Binding-site contacts:
Ligand atom O6 contacts residue GLN408 of chain 1.A at 2.9 Å (h-bond).
Ligand atom O6 contacts residue ILE407 of chain 1.A at 3.3 Å.
Ligand atom N2 contacts residue SER415 of chain 1.A at 3.8 Å.
Ligand atom C8 contacts residue LEU231 of chain 1.A at 3.8 Å (hydrophobic).
Ligand atom O6 contacts residue GLY348 of chain 1.A at 3.5 Å (h-bond).
Ligand atom C4 contacts residue ASN232 of chain 1.A at 4.2 Å.
Ligand atom C5 contacts residue VAL414 of chain 1.A at 3.4 Å (hydrophobic).
Ligand atom C6 contacts residue ILE407 of chain 1.A at 4.2 Å (hydrophobic).
Ligand atom C6 contacts residue GLN408 of chain 1.A at 3.6 Å.
Ligand atom C7 contacts residue ASN232 of chain 1.A at 3.8 Å.
Ligand atom C5 contacts residue ASN232 of chain 1.A at 3.6 Å.
Ligand atom C1 contacts residue SER415 of chain 1.A at 3.9 Å.
Ligand atom C5 contacts residue NAG1 of chain 1.SA at 3.6 Å.
Ligand atom C8 contacts residue ASN346 of chain 1.A at 3.7 Å.
Ligand atom C2 contacts residue SER415 of chain 1.A at 4.3 Å.
Ligand atom C1 contacts residue ASN232 of chain 1.A at 1.4 Å.
Ligand atom C6 contacts residue NAG1 of chain 1.SA at 3.8 Å.
Ligand atom O7 contacts residue VAL414 of chain 1.A at 3.8 Å.
Ligand atom C1 contacts residue NAG1 of chain 1.SA at 3.7 Å.
Ligand atom O5 contacts residue ASN232 of chain 1.A at 2.4 Å (h-bond).
Ligand atom C1 contacts residue VAL414 of chain 1.A at 4.0 Å (hydrophobic).
Ligand atom O7 contacts residue ASN346 of chain 1.A at 4.0 Å.
Ligand atom O5 contacts residue NAG1 of chain 1.SA at 3.2 Å.
Ligand atom O3 contacts residue CYS347 of chain 1.A at 4.2 Å.
Ligand atom C8 contacts residue VAL414 of chain 1.A at 3.9 Å (hydrophobic).
Ligand atom N2 contacts residue ASN232 of chain 1.A at 2.8 Å (h-bond).
Ligand atom C3 contacts residue ASN232 of chain 1.A at 3.6 Å.
Ligand atom C3 contacts residue VAL414 of chain 1.A at 3.6 Å (hydrophobic).
Ligand atom C6 contacts residue SER179 of chain 1.A at 4.2 Å.
Ligand atom C4 contacts residue VAL414 of chain 1.A at 3.8 Å (hydrophobic).
Ligand atom C7 contacts residue ASN346 of chain 1.A at 4.2 Å.
Ligand atom O7 contacts residue ASN232 of chain 1.A at 4.2 Å.
Ligand atom C2 contacts residue ASN232 of chain 1.A at 2.4 Å.
Ligand atom O7 contacts residue PRO182 of chain 1.A at 4.0 Å.
Ligand atom O4 contacts residue VAL414 of chain 1.A at 3.7 Å.
Ligand atom C8 contacts residue VAL224 of chain 1.A at 4.1 Å (hydrophobic).
Ligand atom O5 contacts residue VAL414 of chain 1.A at 4.2 Å.
Ligand atom O7 contacts residue ARG412 of chain 1.A at 4.3 Å.
Ligand atom C7 contacts residue VAL414 of chain 1.A at 4.2 Å (hydrophobic).
Ligand atom O6 contacts residue SER179 of chain 1.A at 3.8 Å.

A protein and the small-molecule ligand that binds it are described below.
Small molecule (SMILES): CC(=O)N[C@H]1[C@H](O[C@H]2[C@H](O)[C@@H](NC(C)=O)CO[C@@H]2CO)O[C@H](CO)[C@@H](O[C@@H]2O[C@H](CO)[C@@H](O)[C@H](O[C@H]3O[C@H](CO)[C@@H](O)[C@H](O)[C@@H]3O[C@H]3O[C@H](CO)[C@@H](O)[C@H](O)[C@@H]3O)[C@@H]2O)[C@@H]1O

Sequence of chain 1.A:
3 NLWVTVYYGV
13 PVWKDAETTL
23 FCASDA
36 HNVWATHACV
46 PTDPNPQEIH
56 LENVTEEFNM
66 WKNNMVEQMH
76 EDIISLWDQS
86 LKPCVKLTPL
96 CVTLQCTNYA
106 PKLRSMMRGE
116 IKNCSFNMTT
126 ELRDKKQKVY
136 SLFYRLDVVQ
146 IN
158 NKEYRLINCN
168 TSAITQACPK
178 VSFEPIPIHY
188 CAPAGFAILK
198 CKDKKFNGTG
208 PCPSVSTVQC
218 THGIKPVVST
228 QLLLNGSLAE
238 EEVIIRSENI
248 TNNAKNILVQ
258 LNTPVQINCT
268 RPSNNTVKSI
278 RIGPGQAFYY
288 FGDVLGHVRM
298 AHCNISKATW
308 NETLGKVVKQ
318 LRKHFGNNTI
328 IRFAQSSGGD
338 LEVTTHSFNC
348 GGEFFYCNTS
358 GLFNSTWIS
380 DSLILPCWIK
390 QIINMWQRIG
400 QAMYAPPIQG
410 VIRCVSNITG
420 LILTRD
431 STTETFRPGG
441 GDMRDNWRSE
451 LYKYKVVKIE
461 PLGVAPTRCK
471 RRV